Binding-site contacts:
Ligand atom N2 contacts residue CYS145 of chain 1.A at 3.1 Å (h-bond).
Ligand atom C10 contacts residue CYS145 of chain 1.A at 2.7 Å (hydrophobic).
Ligand atom C8 contacts residue MET165 of chain 1.A at 3.7 Å (hydrophobic).
Ligand atom C14 contacts residue LEU141 of chain 1.A at 3.8 Å (hydrophobic).
Ligand atom C6 contacts residue GLN189 of chain 1.A at 3.5 Å.
Ligand atom O5 contacts residue GLN189 of chain 1.A at 3.4 Å.
Ligand atom C24 contacts residue PRO168 of chain 1.A at 3.8 Å (hydrophobic).
Ligand atom O1 contacts residue GLY143 of chain 1.A at 3.6 Å.
Ligand atom C12 contacts residue HIS163 of chain 1.A at 3.7 Å.
Ligand atom C23 contacts residue THR190 of chain 1.A at 3.2 Å.
Ligand atom C1 contacts residue GLU166 of chain 1.A at 3.8 Å.
Ligand atom C23 contacts residue GLN192 of chain 1.A at 3.6 Å.
Ligand atom C7 contacts residue MET49 of chain 1.A at 3.8 Å (hydrophobic).
Ligand atom N5 contacts residue GLU166 of chain 1.A at 3.3 Å (salt-bridge).
Ligand atom C21 contacts residue GLU166 of chain 1.A at 3.7 Å.
Ligand atom C9 contacts residue HIS164 of chain 1.A at 3.6 Å.
Ligand atom N3 contacts residue GLU166 of chain 1.A at 3.0 Å (salt-bridge).
Ligand atom C20 contacts residue HIS41 of chain 1.A at 3.8 Å.
Ligand atom N4 contacts residue GLU166 of chain 1.A at 3.0 Å (salt-bridge).
Ligand atom C11 contacts residue HIS41 of chain 1.A at 3.8 Å.
Ligand atom C12 contacts residue CYS145 of chain 1.A at 3.2 Å (hydrophobic).
Ligand atom N2 contacts residue HIS164 of chain 1.A at 2.9 Å (h-bond).
Ligand atom O2 contacts residue PHE140 of chain 1.A at 3.4 Å.
Ligand atom C14 contacts residue ASN142 of chain 1.A at 3.8 Å.
Ligand atom C16 contacts residue HIS163 of chain 1.A at 3.8 Å.
Ligand atom C19 contacts residue ARG188 of chain 1.A at 3.8 Å.
Ligand atom C24 contacts residue LEU167 of chain 1.A at 3.5 Å (hydrophobic).
Ligand atom O4 contacts residue GLU166 of chain 1.A at 3.0 Å (salt-bridge).
Ligand atom O2 contacts residue HIS163 of chain 1.A at 2.7 Å (h-bond).
Ligand atom C20 contacts residue ASP187 of chain 1.A at 3.7 Å.
Ligand atom O4 contacts residue MET165 of chain 1.A at 3.2 Å.
Ligand atom N3 contacts residue PHE140 of chain 1.A at 3.4 Å (h-bond).
Ligand atom O2 contacts residue HIS172 of chain 1.A at 3.6 Å.
Ligand atom C20 contacts residue TYR54 of chain 1.A at 3.6 Å (hydrophobic).
Ligand atom O2 contacts residue GLU166 of chain 1.A at 3.3 Å.
Ligand atom C16 contacts residue GLU166 of chain 1.A at 3.5 Å.
Ligand atom O1 contacts residue CYS145 of chain 1.A at 2.7 Å (h-bond).
Ligand atom C11 contacts residue CYS145 of chain 1.A at 1.8 Å (hydrophobic).
Ligand atom C8 contacts residue HIS164 of chain 1.A at 3.4 Å.
Ligand atom C25 contacts residue THR190 of chain 1.A at 3.5 Å.

Sequence of chain 2.A:
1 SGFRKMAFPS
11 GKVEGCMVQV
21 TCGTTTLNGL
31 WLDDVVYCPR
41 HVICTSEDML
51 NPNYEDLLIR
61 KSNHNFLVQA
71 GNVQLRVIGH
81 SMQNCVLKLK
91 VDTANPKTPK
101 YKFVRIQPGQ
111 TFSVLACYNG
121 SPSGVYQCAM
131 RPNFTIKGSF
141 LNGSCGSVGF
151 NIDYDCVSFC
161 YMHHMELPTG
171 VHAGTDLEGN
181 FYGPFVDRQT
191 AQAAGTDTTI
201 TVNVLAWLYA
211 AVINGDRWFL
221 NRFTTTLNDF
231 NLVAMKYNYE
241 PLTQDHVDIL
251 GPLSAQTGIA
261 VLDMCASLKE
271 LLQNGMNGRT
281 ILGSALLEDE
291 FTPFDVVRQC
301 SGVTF

A protein and the small-molecule ligand that binds it are described below.
Small molecule (SMILES): CC(C)(C)NC(=O)N[C@H](C(=O)N1C[C@H]2[C@@H]([C@H]1C(=O)N[C@H](C=O)C[C@@H]1CCNC1=O)C2(C)C)C(C)(C)C

Sequence of chain 1.A:
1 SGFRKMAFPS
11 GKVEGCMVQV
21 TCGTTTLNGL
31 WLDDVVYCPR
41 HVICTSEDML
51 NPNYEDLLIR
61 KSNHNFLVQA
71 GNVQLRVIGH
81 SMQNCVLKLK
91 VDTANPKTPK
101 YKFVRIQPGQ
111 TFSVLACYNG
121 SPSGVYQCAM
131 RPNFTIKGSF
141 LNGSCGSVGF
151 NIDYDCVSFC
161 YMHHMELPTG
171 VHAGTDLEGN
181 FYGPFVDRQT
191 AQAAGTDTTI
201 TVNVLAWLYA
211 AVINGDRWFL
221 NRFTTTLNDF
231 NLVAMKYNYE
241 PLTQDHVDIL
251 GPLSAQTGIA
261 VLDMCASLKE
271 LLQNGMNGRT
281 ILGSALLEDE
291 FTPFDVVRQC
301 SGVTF